A protein and the small-molecule ligand that binds it are described below.
Small molecule (SMILES): O=S(=O)(c1cccs1)N1CCN(c2ccc(C(O)(C(F)(F)F)C(F)(F)F)cc2)CC1

Sequence of chain 1.A:
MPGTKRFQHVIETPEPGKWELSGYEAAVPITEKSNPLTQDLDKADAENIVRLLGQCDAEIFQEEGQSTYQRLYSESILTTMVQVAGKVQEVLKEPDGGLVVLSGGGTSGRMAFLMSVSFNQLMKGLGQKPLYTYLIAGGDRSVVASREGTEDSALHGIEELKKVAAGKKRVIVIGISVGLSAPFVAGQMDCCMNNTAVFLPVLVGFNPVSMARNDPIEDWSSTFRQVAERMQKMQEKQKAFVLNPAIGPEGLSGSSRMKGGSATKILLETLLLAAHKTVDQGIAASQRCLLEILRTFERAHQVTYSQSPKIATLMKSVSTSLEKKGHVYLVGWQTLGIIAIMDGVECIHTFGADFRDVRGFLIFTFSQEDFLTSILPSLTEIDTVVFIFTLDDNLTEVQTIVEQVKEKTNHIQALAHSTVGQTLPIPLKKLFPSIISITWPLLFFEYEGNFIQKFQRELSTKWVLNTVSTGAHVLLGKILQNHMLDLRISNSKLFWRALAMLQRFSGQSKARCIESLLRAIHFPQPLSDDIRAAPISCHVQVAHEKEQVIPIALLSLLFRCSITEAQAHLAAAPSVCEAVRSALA

Binding-site contacts:
Ligand atom S2 contacts residue ARG226 of chain 1.A at 3.2 Å.
Ligand atom F4 contacts residue ARG536 of chain 1.A at 3.5 Å.
Ligand atom C17 contacts residue GLU43 of chain 1.A at 3.6 Å.
Ligand atom C7 contacts residue ALA532 of chain 1.A at 3.7 Å (hydrophobic).
Ligand atom F6 contacts residue VAL39 of chain 1.A at 3.8 Å.
Ligand atom F5 contacts residue GLU43 of chain 1.A at 2.9 Å.
Ligand atom F6 contacts residue ARG536 of chain 1.A at 3.4 Å.
Ligand atom F1 contacts residue MET533 of chain 1.A at 3.0 Å.
Ligand atom C6 contacts residue GLU43 of chain 1.A at 3.7 Å.
Ligand atom O2 contacts residue LYS525 of chain 1.A at 3.8 Å.
Ligand atom C14 contacts residue VAL39 of chain 1.A at 3.7 Å (hydrophobic).
Ligand atom O2 contacts residue TRP528 of chain 1.A at 3.4 Å.
Ligand atom C9 contacts residue GLU43 of chain 1.A at 3.7 Å.
Ligand atom O2 contacts residue ARG226 of chain 1.A at 3.6 Å.
Ligand atom F2 contacts residue HIS515 of chain 1.A at 3.6 Å.
Ligand atom F5 contacts residue SER45 of chain 1.A at 3.7 Å.
Ligand atom O1 contacts residue ARG226 of chain 1.A at 3.6 Å.
Ligand atom F5 contacts residue LYS44 of chain 1.A at 3.8 Å.
Ligand atom F2 contacts residue ARG536 of chain 1.A at 3.2 Å.
Ligand atom C11 contacts residue GLU43 of chain 1.A at 3.4 Å.
Ligand atom C8 contacts residue ALA532 of chain 1.A at 3.6 Å (hydrophobic).
Ligand atom F5 contacts residue HIS515 of chain 1.A at 3.5 Å.
Ligand atom C12 contacts residue GLY192 of chain 1.A at 3.4 Å.
Ligand atom C15 contacts residue ALA532 of chain 1.A at 3.7 Å (hydrophobic).
Ligand atom F3 contacts residue MET533 of chain 1.A at 3.7 Å.
Ligand atom S2 contacts residue PRO40 of chain 1.A at 3.5 Å.
Ligand atom C16 contacts residue ALA532 of chain 1.A at 3.6 Å (hydrophobic).
Ligand atom N1 contacts residue TRP528 of chain 1.A at 3.7 Å.
Ligand atom F1 contacts residue ALA532 of chain 1.A at 2.9 Å.
Ligand atom F4 contacts residue HIS515 of chain 1.A at 3.3 Å.
Ligand atom C14 contacts residue ALA532 of chain 1.A at 3.6 Å (hydrophobic).
Ligand atom C12 contacts residue PRO40 of chain 1.A at 3.8 Å (hydrophobic).
Ligand atom C4 contacts residue HIS515 of chain 1.A at 3.9 Å.
Ligand atom C17 contacts residue ALA532 of chain 1.A at 3.6 Å (hydrophobic).
Ligand atom O3 contacts residue ARG536 of chain 1.A at 3.0 Å (salt-bridge).
Ligand atom C13 contacts residue SER194 of chain 1.A at 3.8 Å.
Ligand atom O1 contacts residue ASP228 of chain 1.A at 3.9 Å.
Ligand atom C12 contacts residue ARG226 of chain 1.A at 3.9 Å.
Ligand atom F3 contacts residue HIS515 of chain 1.A at 3.1 Å.
Ligand atom C2 contacts residue ARG226 of chain 1.A at 3.5 Å.